A protein and the small-molecule ligand that binds it are described below.
Small molecule (SMILES): CNC(=O)CN1C(=O)c2ccc(Cl)cc2[C@H](C(=O)Nc2cncc3cc(S(C)(=O)=O)ccc23)[C@H]1C

Sequence of chain 1.B:
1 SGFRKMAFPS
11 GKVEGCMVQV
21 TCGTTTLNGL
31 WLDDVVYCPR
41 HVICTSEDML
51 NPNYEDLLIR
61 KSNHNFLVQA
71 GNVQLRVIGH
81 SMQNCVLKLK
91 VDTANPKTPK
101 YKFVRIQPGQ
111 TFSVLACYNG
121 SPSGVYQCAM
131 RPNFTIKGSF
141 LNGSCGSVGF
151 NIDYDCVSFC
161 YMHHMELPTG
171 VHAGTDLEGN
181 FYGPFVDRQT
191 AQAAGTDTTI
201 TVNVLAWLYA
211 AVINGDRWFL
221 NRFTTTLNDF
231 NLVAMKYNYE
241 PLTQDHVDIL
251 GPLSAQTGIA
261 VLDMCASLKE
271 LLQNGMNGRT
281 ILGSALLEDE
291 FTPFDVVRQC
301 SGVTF

Binding-site contacts:
Ligand atom N3 contacts residue HIS163 of chain 1.A at 2.7 Å (h-bond).
Ligand atom C4 contacts residue DMS1 of chain 1.I at 3.7 Å.
Ligand atom C8 contacts residue HIS163 of chain 1.A at 3.3 Å.
Ligand atom C8 contacts residue GLU166 of chain 1.A at 3.7 Å.
Ligand atom N1 contacts residue GLN189 of chain 1.A at 3.7 Å.
Ligand atom C19 contacts residue HIS164 of chain 1.A at 3.8 Å.
Ligand atom C14 contacts residue ASN142 of chain 1.A at 3.8 Å.
Ligand atom N3 contacts residue SER144 of chain 1.A at 3.4 Å (h-bond).
Ligand atom CL contacts residue HIS41 of chain 1.A at 3.5 Å.
Ligand atom C9 contacts residue HIS163 of chain 1.A at 3.8 Å.
Ligand atom C11 contacts residue ASN142 of chain 1.A at 3.7 Å.
Ligand atom C20 contacts residue MET49 of chain 1.A at 3.8 Å (hydrophobic).
Ligand atom C11 contacts residue GLU166 of chain 1.A at 3.3 Å.
Ligand atom O4 contacts residue GLN189 of chain 1.A at 3.5 Å.
Ligand atom C9 contacts residue PHE140 of chain 1.A at 3.5 Å (hydrophobic).
Ligand atom C18 contacts residue MET165 of chain 1.A at 3.7 Å (hydrophobic).
Ligand atom O1 contacts residue GLU166 of chain 1.A at 3.1 Å (salt-bridge).
Ligand atom C4 contacts residue GLN189 of chain 1.A at 3.5 Å.
Ligand atom C9 contacts residue LEU141 of chain 1.A at 3.5 Å (hydrophobic).
Ligand atom CL contacts residue ASP187 of chain 1.A at 3.4 Å.
Ligand atom O3 contacts residue SER1 of chain 1.B at 3.1 Å (h-bond).
Ligand atom C9 contacts residue SER144 of chain 1.A at 3.8 Å.
Ligand atom C contacts residue GLU166 of chain 1.A at 3.5 Å.
Ligand atom C16 contacts residue GLU166 of chain 1.A at 3.7 Å.
Ligand atom C13 contacts residue ASN142 of chain 1.A at 3.7 Å.
Ligand atom C10 contacts residue GLU166 of chain 1.A at 3.7 Å.
Ligand atom C18 contacts residue HIS164 of chain 1.A at 3.4 Å.
Ligand atom O1 contacts residue MET165 of chain 1.A at 3.7 Å.
Ligand atom C20 contacts residue MET165 of chain 1.A at 3.6 Å (hydrophobic).
Ligand atom C20 contacts residue ARG188 of chain 1.A at 3.8 Å.
Ligand atom CL contacts residue HIS164 of chain 1.A at 3.6 Å.
Ligand atom C19 contacts residue MET49 of chain 1.A at 3.6 Å (hydrophobic).
Ligand atom N contacts residue GLU166 of chain 1.A at 3.8 Å.
Ligand atom C9 contacts residue GLU166 of chain 1.A at 3.6 Å.
Ligand atom C19 contacts residue MET165 of chain 1.A at 3.6 Å (hydrophobic).
Ligand atom C11 contacts residue PHE140 of chain 1.A at 3.5 Å (hydrophobic).
Ligand atom C23 contacts residue GLN189 of chain 1.A at 3.8 Å.
Ligand atom C10 contacts residue LEU141 of chain 1.A at 3.6 Å (hydrophobic).
Ligand atom C11 contacts residue LEU141 of chain 1.A at 3.6 Å (hydrophobic).
Ligand atom C2 contacts residue GLN189 of chain 1.A at 3.8 Å.

Sequence of chain 1.A:
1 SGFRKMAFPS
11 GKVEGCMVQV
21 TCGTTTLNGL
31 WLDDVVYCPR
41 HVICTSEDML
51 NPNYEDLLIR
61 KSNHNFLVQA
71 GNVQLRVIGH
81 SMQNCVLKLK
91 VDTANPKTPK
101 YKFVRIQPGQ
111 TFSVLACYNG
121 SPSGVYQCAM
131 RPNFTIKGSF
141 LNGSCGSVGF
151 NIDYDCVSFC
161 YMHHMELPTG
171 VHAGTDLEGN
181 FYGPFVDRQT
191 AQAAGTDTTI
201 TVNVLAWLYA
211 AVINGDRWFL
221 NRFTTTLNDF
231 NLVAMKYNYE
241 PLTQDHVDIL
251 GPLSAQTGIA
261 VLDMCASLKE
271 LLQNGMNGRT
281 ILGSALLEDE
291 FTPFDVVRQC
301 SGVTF